Sequence of chain 2.B:
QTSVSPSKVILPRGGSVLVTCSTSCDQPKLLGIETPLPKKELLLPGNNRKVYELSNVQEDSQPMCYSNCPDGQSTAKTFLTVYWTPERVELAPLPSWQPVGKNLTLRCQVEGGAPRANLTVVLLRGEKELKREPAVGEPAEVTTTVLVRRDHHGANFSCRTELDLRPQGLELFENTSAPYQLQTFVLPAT

A small-molecule ligand and the protein it binds are described below.
Small molecule (SMILES): CC(=O)N[C@H]1[C@H](O[C@H]2[C@H](O)[C@@H](NC(C)=O)CO[C@@H]2CO)O[C@H](CO)[C@@H](O)[C@@H]1O

Binding-site contacts:
Ligand atom O7 contacts residue ASN175 of chain 2.B at 4.4 Å.
Ligand atom C6 contacts residue PHE173 of chain 2.B at 4.1 Å (hydrophobic).
Ligand atom C5 contacts residue ASN175 of chain 2.B at 3.6 Å.
Ligand atom O3 contacts residue TYR83 of chain 2.B at 4.1 Å.
Ligand atom O6 contacts residue TRP84 of chain 2.B at 3.4 Å.
Ligand atom C3 contacts residue THR85 of chain 2.B at 3.2 Å.
Ligand atom C7 contacts residue PRO86 of chain 2.B at 4.2 Å (hydrophobic).
Ligand atom N2 contacts residue ASN175 of chain 2.B at 2.9 Å (h-bond).
Ligand atom C8 contacts residue GLU87 of chain 2.B at 4.3 Å.
Ligand atom O4 contacts residue PRO12 of chain 2.B at 3.8 Å.
Ligand atom C2 contacts residue ASN175 of chain 2.B at 2.5 Å.
Ligand atom C3 contacts residue ASN175 of chain 2.B at 3.8 Å.
Ligand atom N2 contacts residue THR85 of chain 2.B at 3.9 Å.
Ligand atom C6 contacts residue TRP84 of chain 2.B at 4.1 Å (hydrophobic).
Ligand atom C7 contacts residue ASN175 of chain 2.B at 3.8 Å.
Ligand atom O5 contacts residue THR85 of chain 2.B at 3.3 Å (h-bond).
Ligand atom O6 contacts residue TYR83 of chain 2.B at 3.5 Å.
Ligand atom N2 contacts residue PRO86 of chain 2.B at 4.0 Å.
Ligand atom O5 contacts residue ASN175 of chain 2.B at 2.4 Å (h-bond).
Ligand atom C1 contacts residue THR85 of chain 2.B at 3.9 Å.
Ligand atom C4 contacts residue ASN175 of chain 2.B at 4.2 Å.
Ligand atom C2 contacts residue THR85 of chain 2.B at 3.9 Å.
Ligand atom C1 contacts residue ASN175 of chain 2.B at 1.5 Å.
Ligand atom C4 contacts residue TYR83 of chain 2.B at 4.2 Å (hydrophobic).
Ligand atom O5 contacts residue GLU174 of chain 2.B at 3.1 Å (salt-bridge).
Ligand atom O6 contacts residue THR85 of chain 2.B at 3.1 Å (h-bond).
Ligand atom O6 contacts residue GLU174 of chain 2.B at 4.2 Å.
Ligand atom C5 contacts residue GLU174 of chain 2.B at 4.3 Å.
Ligand atom O3 contacts residue THR85 of chain 2.B at 4.0 Å.
Ligand atom C8 contacts residue PRO86 of chain 2.B at 3.5 Å (hydrophobic).
Ligand atom C1 contacts residue GLU174 of chain 2.B at 3.6 Å.
Ligand atom C6 contacts residue GLU174 of chain 2.B at 4.3 Å.
Ligand atom C5 contacts residue THR85 of chain 2.B at 3.8 Å.
Ligand atom C4 contacts residue THR85 of chain 2.B at 4.0 Å.
Ligand atom C6 contacts residue THR85 of chain 2.B at 3.6 Å.
Ligand atom O4 contacts residue TYR83 of chain 2.B at 3.9 Å.
Ligand atom O7 contacts residue PHE173 of chain 2.B at 4.2 Å.